Binding-site contacts:
Ligand atom CBL contacts residue ALA156 of chain 1.A at 3.4 Å (hydrophobic).
Ligand atom CBJ contacts residue ALA156 of chain 1.A at 3.3 Å (hydrophobic).
Ligand atom CAE contacts residue GLY110 of chain 1.A at 3.9 Å.
Ligand atom OAQ contacts residue GLY110 of chain 1.A at 3.0 Å (h-bond).
Ligand atom OBI contacts residue ILE168 of chain 1.A at 3.3 Å.
Ligand atom CBF contacts residue ILE36 of chain 1.A at 3.7 Å (hydrophobic).
Ligand atom CBK contacts residue ASP113 of chain 1.A at 3.9 Å.
Ligand atom CBE contacts residue ILE36 of chain 1.A at 3.2 Å (hydrophobic).
Ligand atom NAJ contacts residue ILE36 of chain 1.A at 3.9 Å.
Ligand atom CAK contacts residue GLY110 of chain 1.A at 3.6 Å.
Ligand atom CAH contacts residue MET107 of chain 1.A at 3.8 Å (hydrophobic).
Ligand atom CBK contacts residue LEU159 of chain 1.A at 3.2 Å (hydrophobic).
Ligand atom CAX contacts residue ASP113 of chain 1.A at 3.6 Å.
Ligand atom CAR contacts residue GLY110 of chain 1.A at 3.7 Å.
Ligand atom CAE contacts residue GLU108 of chain 1.A at 3.7 Å.
Ligand atom CAP contacts residue GLY110 of chain 1.A at 3.5 Å.
Ligand atom OAQ contacts residue CYS109 of chain 1.A at 3.8 Å.
Ligand atom CBD contacts residue GLY37 of chain 1.A at 3.8 Å.
Ligand atom NAF contacts residue GLY110 of chain 1.A at 3.0 Å (h-bond).
Ligand atom CAX contacts residue SER116 of chain 1.A at 3.7 Å.
Ligand atom CAO contacts residue ILE36 of chain 1.A at 3.9 Å (hydrophobic).
Ligand atom CAM contacts residue ILE112 of chain 1.A at 3.9 Å (hydrophobic).
Ligand atom NAJ contacts residue GLY110 of chain 1.A at 3.2 Å (h-bond).
Ligand atom NAI contacts residue ALA56 of chain 1.A at 3.3 Å.
Ligand atom CAW contacts residue SER116 of chain 1.A at 3.3 Å.
Ligand atom CAA contacts residue GLY110 of chain 1.A at 3.7 Å.
Ligand atom OBI contacts residue 7PE1 of chain 1.C at 3.0 Å.
Ligand atom NAI contacts residue LEU159 of chain 1.A at 3.7 Å.
Ligand atom CAH contacts residue GLU108 of chain 1.A at 3.7 Å.
Ligand atom NAI contacts residue GLU108 of chain 1.A at 2.7 Å (salt-bridge).
Ligand atom CAE contacts residue ALA56 of chain 1.A at 3.5 Å (hydrophobic).
Ligand atom CAE contacts residue LEU159 of chain 1.A at 3.5 Å (hydrophobic).
Ligand atom CAN contacts residue ILE36 of chain 1.A at 3.9 Å (hydrophobic).
Ligand atom NAF contacts residue ALA56 of chain 1.A at 3.8 Å.
Ligand atom CAA contacts residue ILE36 of chain 1.A at 3.9 Å (hydrophobic).
Ligand atom CAO contacts residue ASN111 of chain 1.A at 3.7 Å.
Ligand atom NAF contacts residue LEU159 of chain 1.A at 3.7 Å.
Ligand atom CBE contacts residue GLY37 of chain 1.A at 3.6 Å.
Ligand atom CAR contacts residue GLN46 of chain 1.A at 3.1 Å.
Ligand atom CBJ contacts residue ILE168 of chain 1.A at 3.9 Å (hydrophobic).

The small molecule below binds the protein below.
Small molecule (SMILES): COc1cc(N2CCC(O)CC2)ccc1Nc1cc(Nc2ccccc2S(=O)(=O)C(C)C)c2cc[nH]c2n1

Sequence of chain 1.A:
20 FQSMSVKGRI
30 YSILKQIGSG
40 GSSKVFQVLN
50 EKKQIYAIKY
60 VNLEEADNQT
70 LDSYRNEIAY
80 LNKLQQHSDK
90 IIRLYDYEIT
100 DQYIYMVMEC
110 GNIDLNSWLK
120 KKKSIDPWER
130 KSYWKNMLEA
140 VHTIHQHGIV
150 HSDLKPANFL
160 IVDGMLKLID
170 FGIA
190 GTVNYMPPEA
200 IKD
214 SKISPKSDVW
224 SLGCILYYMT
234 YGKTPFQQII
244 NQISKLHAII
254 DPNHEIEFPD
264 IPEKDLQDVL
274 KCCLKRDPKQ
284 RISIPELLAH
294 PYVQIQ